Sequence of chain 6.A:
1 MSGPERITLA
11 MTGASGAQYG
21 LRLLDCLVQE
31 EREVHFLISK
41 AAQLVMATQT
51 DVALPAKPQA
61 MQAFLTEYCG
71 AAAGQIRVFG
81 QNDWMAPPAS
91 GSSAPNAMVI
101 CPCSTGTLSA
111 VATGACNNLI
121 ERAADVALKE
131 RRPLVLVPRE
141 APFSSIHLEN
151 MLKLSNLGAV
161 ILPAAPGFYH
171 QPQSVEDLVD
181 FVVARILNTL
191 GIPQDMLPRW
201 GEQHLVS

Binding-site contacts:
Ligand atom OAC contacts residue GLU140 of chain 8.A at 3.9 Å.
Ligand atom PAJ contacts residue GLY91 of chain 11.A at 3.9 Å.
Ligand atom OAH contacts residue GLY91 of chain 11.A at 3.8 Å.
Ligand atom CAA contacts residue TRP84 of chain 11.A at 3.5 Å (hydrophobic).
Ligand atom CAB contacts residue TRP200 of chain 6.A at 3.6 Å (hydrophobic).
Ligand atom OAE contacts residue GLU140 of chain 8.A at 2.4 Å (salt-bridge).
Ligand atom OAE contacts residue LYS129 of chain 11.A at 3.7 Å.
Ligand atom CAB contacts residue TYR169 of chain 6.A at 3.8 Å (hydrophobic).
Ligand atom CAG contacts residue FNR1 of chain 6.C at 3.4 Å.
Ligand atom OAC contacts residue ARG139 of chain 8.A at 3.1 Å (salt-bridge).
Ligand atom OAH contacts residue SER90 of chain 11.A at 2.9 Å (h-bond).
Ligand atom CAB contacts residue FNR1 of chain 6.C at 3.8 Å.
Ligand atom OAH contacts residue ARG122 of chain 11.A at 3.5 Å (salt-bridge).
Ligand atom PAJ contacts residue GLU140 of chain 8.A at 3.5 Å.
Ligand atom CAF contacts residue SER90 of chain 11.A at 3.9 Å.
Ligand atom OAD contacts residue LYS129 of chain 11.A at 2.7 Å (salt-bridge).
Ligand atom PAJ contacts residue TYR169 of chain 6.A at 3.6 Å.
Ligand atom CAA contacts residue TRP200 of chain 6.A at 3.7 Å (hydrophobic).
Ligand atom OAD contacts residue GLY91 of chain 11.A at 2.8 Å (h-bond).
Ligand atom CAF contacts residue ARG122 of chain 11.A at 3.6 Å.
Ligand atom OAE contacts residue ARG139 of chain 8.A at 3.7 Å.
Ligand atom CAF contacts residue FNR1 of chain 6.C at 3.3 Å.
Ligand atom CAA contacts residue FNR1 of chain 6.C at 3.7 Å.
Ligand atom CAG contacts residue ARG122 of chain 11.A at 3.7 Å.
Ligand atom CAG contacts residue SER90 of chain 11.A at 3.8 Å.
Ligand atom CAF contacts residue ALA89 of chain 11.A at 3.6 Å (hydrophobic).
Ligand atom OAD contacts residue SER90 of chain 11.A at 3.6 Å.
Ligand atom CAI contacts residue SER90 of chain 11.A at 3.7 Å.
Ligand atom CAA contacts residue ALA89 of chain 11.A at 3.8 Å (hydrophobic).
Ligand atom CAG contacts residue TYR169 of chain 6.A at 3.6 Å (hydrophobic).
Ligand atom OAH contacts residue TYR169 of chain 6.A at 3.7 Å.
Ligand atom OAD contacts residue GLU140 of chain 8.A at 3.8 Å.
Ligand atom CAB contacts residue SER90 of chain 11.A at 3.9 Å.
Ligand atom PAJ contacts residue LYS129 of chain 11.A at 3.7 Å.
Ligand atom PAJ contacts residue ARG122 of chain 11.A at 3.8 Å.
Ligand atom OAC contacts residue TYR169 of chain 6.A at 2.8 Å (h-bond).
Ligand atom OAE contacts residue ARG122 of chain 11.A at 3.0 Å (salt-bridge).
Ligand atom OAD contacts residue ARG185 of chain 6.A at 3.8 Å.
Ligand atom CAI contacts residue FNR1 of chain 6.C at 3.5 Å.
Ligand atom PAJ contacts residue SER90 of chain 11.A at 3.8 Å.

Sequence of chain 8.A:
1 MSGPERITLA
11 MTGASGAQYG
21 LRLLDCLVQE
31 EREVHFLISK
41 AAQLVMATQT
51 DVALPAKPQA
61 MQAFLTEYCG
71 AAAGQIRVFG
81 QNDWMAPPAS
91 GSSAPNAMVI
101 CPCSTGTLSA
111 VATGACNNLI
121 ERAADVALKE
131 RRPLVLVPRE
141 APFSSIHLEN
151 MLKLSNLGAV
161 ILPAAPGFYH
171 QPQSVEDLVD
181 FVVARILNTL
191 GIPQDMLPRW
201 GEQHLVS

A protein and the small-molecule ligand that binds it are described below.
Small molecule (SMILES): CC(C)=CCOP(=O)(O)O

Sequence of chain 11.A:
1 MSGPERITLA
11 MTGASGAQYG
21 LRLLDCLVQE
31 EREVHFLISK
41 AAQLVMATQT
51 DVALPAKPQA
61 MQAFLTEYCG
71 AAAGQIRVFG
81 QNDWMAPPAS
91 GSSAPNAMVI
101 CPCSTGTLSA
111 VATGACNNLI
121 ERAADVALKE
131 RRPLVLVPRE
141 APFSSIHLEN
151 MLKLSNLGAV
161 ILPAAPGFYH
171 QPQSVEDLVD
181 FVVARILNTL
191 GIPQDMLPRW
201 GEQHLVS